Sequence of chain 1.D:
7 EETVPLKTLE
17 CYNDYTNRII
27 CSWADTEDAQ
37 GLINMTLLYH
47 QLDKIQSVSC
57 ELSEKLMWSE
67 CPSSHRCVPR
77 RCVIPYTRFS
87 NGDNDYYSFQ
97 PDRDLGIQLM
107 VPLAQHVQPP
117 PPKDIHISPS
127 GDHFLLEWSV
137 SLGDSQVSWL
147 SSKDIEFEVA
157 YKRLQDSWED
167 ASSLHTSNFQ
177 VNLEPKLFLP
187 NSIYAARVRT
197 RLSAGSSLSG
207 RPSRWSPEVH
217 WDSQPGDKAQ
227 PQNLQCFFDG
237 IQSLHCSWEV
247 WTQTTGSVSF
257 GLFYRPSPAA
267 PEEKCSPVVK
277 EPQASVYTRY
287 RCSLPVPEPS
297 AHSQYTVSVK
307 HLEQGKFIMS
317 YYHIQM

A protein and the small-molecule ligand that binds it are described below.
Small molecule (SMILES): CC(=O)N[C@@H]1[C@@H](O)[C@H](O)[C@@H](CO)O[C@H]1O

Binding-site contacts:
Ligand atom C7 contacts residue ASN40 of chain 1.D at 3.9 Å.
Ligand atom C6 contacts residue ASN40 of chain 1.D at 4.1 Å.
Ligand atom C1 contacts residue ASN40 of chain 1.D at 1.5 Å.
Ligand atom O6 contacts residue ARG99 of chain 1.D at 3.9 Å.
Ligand atom O6 contacts residue LEU38 of chain 1.D at 3.5 Å (h-bond).
Ligand atom O6 contacts residue GLY37 of chain 1.D at 3.6 Å (h-bond).
Ligand atom O7 contacts residue ASN40 of chain 1.D at 3.6 Å.
Ligand atom O5 contacts residue GLY37 of chain 1.D at 4.5 Å.
Ligand atom C4 contacts residue ASN40 of chain 1.D at 4.2 Å.
Ligand atom N2 contacts residue ASN40 of chain 1.D at 3.6 Å (h-bond).
Ligand atom O5 contacts residue GLN36 of chain 1.D at 4.2 Å.
Ligand atom C6 contacts residue GLY37 of chain 1.D at 3.6 Å.
Ligand atom O6 contacts residue ASP98 of chain 1.D at 4.0 Å.
Ligand atom O5 contacts residue ASN40 of chain 1.D at 2.0 Å (h-bond).
Ligand atom C2 contacts residue ASN40 of chain 1.D at 3.0 Å.
Ligand atom C3 contacts residue ASN40 of chain 1.D at 4.0 Å.
Ligand atom C5 contacts residue ASN40 of chain 1.D at 3.2 Å.
Ligand atom O6 contacts residue ASN40 of chain 1.D at 4.0 Å.